The protein below binds the small molecule below.
Small molecule (SMILES): Nc1ccccc1C(=O)C[C@H](N)C(=O)O

Sequence of chain 1.B:
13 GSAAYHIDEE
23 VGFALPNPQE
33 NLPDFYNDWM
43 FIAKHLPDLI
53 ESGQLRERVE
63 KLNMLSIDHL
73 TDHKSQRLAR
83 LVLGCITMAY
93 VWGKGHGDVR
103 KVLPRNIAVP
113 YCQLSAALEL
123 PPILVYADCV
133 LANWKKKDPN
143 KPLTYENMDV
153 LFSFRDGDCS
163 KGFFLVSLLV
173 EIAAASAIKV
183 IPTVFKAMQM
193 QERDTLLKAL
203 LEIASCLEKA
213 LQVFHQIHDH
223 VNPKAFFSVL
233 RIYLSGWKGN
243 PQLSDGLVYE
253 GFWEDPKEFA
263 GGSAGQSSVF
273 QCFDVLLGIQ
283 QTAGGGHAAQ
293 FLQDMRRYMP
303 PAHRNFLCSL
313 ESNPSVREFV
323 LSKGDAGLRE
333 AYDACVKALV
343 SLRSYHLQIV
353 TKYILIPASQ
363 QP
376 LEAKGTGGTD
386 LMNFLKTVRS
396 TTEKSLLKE

Binding-site contacts:
Ligand atom CE2 contacts residue TRP255 of chain 1.B at 3.9 Å (hydrophobic).
Ligand atom CB contacts residue GLY253 of chain 1.B at 3.2 Å.
Ligand atom CD2 contacts residue PHE254 of chain 1.B at 3.7 Å (hydrophobic).
Ligand atom C contacts residue GLY253 of chain 1.B at 3.9 Å.
Ligand atom CB contacts residue PHE254 of chain 1.B at 4.0 Å (hydrophobic).
Ligand atom O2 contacts residue GLU256 of chain 1.B at 3.7 Å.
Ligand atom CD2 contacts residue GLY253 of chain 1.B at 4.3 Å.
Ligand atom CD1 contacts residue PHE254 of chain 1.B at 2.9 Å (hydrophobic).
Ligand atom CZ contacts residue GLU256 of chain 1.B at 3.8 Å.
Ligand atom N1 contacts residue PHE254 of chain 1.B at 4.0 Å.
Ligand atom CE2 contacts residue GLU256 of chain 1.B at 3.3 Å.
Ligand atom O contacts residue ARG107 of chain 1.B at 2.7 Å (salt-bridge).
Ligand atom C contacts residue ARG107 of chain 1.B at 3.9 Å.
Ligand atom CE2 contacts residue PHE254 of chain 1.B at 3.8 Å (hydrophobic).
Ligand atom N1 contacts residue GLY253 of chain 1.B at 2.8 Å (h-bond).
Ligand atom CA contacts residue GLY253 of chain 1.B at 4.0 Å.
Ligand atom CG contacts residue GLY253 of chain 1.B at 3.7 Å.
Ligand atom CE1 contacts residue PHE254 of chain 1.B at 3.1 Å (hydrophobic).
Ligand atom OXT contacts residue GLY253 of chain 1.B at 4.3 Å.
Ligand atom C1 contacts residue GLU256 of chain 1.B at 4.3 Å.
Ligand atom CD2 contacts residue GLU256 of chain 1.B at 4.1 Å.
Ligand atom CE1 contacts residue TRP255 of chain 1.B at 4.5 Å (hydrophobic).
Ligand atom O contacts residue GLY253 of chain 1.B at 3.8 Å.
Ligand atom C1 contacts residue GLY253 of chain 1.B at 4.2 Å.
Ligand atom CG contacts residue PHE254 of chain 1.B at 3.3 Å (hydrophobic).
Ligand atom CZ contacts residue PHE254 of chain 1.B at 3.5 Å (hydrophobic).
Ligand atom CD2 contacts residue TRP255 of chain 1.B at 4.4 Å (hydrophobic).
Ligand atom CZ contacts residue TRP255 of chain 1.B at 4.0 Å (hydrophobic).